This protein binds this small molecule.
Small molecule (SMILES): CC(=O)N[C@@H]1[C@@H](O)[C@H](O)[C@@H](CO)O[C@H]1O

Binding-site contacts:
Ligand atom C8 contacts residue ILE281 of chain 15.K at 4.5 Å (hydrophobic).
Ligand atom N2 contacts residue ASN315 of chain 15.K at 2.8 Å (h-bond).
Ligand atom C5 contacts residue ASN315 of chain 15.K at 3.7 Å.
Ligand atom C3 contacts residue ASN315 of chain 15.K at 3.8 Å.
Ligand atom C8 contacts residue ASN315 of chain 15.K at 3.5 Å.
Ligand atom O5 contacts residue THR313 of chain 15.K at 4.3 Å.
Ligand atom C6 contacts residue THR313 of chain 15.K at 4.5 Å.
Ligand atom C7 contacts residue ASN315 of chain 15.K at 3.3 Å.
Ligand atom O5 contacts residue ASN315 of chain 15.K at 2.4 Å (h-bond).
Ligand atom C4 contacts residue ASN315 of chain 15.K at 4.3 Å.
Ligand atom C1 contacts residue VAL314 of chain 15.K at 4.4 Å (hydrophobic).
Ligand atom O7 contacts residue ASN315 of chain 15.K at 4.2 Å.
Ligand atom C1 contacts residue ASN315 of chain 15.K at 1.4 Å.
Ligand atom C6 contacts residue ASN315 of chain 15.K at 4.5 Å.
Ligand atom C2 contacts residue ASN315 of chain 15.K at 2.5 Å.
Ligand atom O5 contacts residue VAL314 of chain 15.K at 3.8 Å.

Sequence of chain 15.K:
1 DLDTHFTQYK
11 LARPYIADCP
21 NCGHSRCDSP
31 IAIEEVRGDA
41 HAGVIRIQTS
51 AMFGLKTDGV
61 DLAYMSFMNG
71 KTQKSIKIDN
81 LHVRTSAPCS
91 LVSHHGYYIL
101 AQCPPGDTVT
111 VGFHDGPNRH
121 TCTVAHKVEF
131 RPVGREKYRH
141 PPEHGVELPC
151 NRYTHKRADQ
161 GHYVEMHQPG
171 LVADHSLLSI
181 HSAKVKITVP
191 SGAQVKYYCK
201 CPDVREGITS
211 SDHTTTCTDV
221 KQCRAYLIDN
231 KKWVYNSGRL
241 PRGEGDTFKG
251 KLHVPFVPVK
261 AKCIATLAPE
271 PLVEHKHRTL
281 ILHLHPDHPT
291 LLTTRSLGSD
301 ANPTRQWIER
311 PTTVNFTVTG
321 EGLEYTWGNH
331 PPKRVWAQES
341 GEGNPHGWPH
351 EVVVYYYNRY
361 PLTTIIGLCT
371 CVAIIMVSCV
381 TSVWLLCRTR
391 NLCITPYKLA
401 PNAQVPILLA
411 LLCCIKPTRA